Binding-site contacts:
Ligand atom C5 contacts residue ASN538 of chain 1.B at 3.6 Å.
Ligand atom C7 contacts residue ASN538 of chain 1.B at 3.4 Å.
Ligand atom C1 contacts residue ASN538 of chain 1.B at 1.4 Å.
Ligand atom N2 contacts residue ASN538 of chain 1.B at 2.9 Å (h-bond).
Ligand atom O7 contacts residue ASN538 of chain 1.B at 3.8 Å.
Ligand atom C8 contacts residue PHE536 of chain 1.B at 3.7 Å (hydrophobic).
Ligand atom O5 contacts residue ASN538 of chain 1.B at 2.4 Å (h-bond).
Ligand atom O5 contacts residue SER500 of chain 1.B at 4.0 Å.
Ligand atom C4 contacts residue ASN538 of chain 1.B at 4.2 Å.
Ligand atom C3 contacts residue ASN538 of chain 1.B at 3.8 Å.
Ligand atom C2 contacts residue ASN538 of chain 1.B at 2.4 Å.
Ligand atom C8 contacts residue ASN538 of chain 1.B at 3.5 Å.
Ligand atom C1 contacts residue SER500 of chain 1.B at 4.2 Å.

Sequence of chain 1.B:
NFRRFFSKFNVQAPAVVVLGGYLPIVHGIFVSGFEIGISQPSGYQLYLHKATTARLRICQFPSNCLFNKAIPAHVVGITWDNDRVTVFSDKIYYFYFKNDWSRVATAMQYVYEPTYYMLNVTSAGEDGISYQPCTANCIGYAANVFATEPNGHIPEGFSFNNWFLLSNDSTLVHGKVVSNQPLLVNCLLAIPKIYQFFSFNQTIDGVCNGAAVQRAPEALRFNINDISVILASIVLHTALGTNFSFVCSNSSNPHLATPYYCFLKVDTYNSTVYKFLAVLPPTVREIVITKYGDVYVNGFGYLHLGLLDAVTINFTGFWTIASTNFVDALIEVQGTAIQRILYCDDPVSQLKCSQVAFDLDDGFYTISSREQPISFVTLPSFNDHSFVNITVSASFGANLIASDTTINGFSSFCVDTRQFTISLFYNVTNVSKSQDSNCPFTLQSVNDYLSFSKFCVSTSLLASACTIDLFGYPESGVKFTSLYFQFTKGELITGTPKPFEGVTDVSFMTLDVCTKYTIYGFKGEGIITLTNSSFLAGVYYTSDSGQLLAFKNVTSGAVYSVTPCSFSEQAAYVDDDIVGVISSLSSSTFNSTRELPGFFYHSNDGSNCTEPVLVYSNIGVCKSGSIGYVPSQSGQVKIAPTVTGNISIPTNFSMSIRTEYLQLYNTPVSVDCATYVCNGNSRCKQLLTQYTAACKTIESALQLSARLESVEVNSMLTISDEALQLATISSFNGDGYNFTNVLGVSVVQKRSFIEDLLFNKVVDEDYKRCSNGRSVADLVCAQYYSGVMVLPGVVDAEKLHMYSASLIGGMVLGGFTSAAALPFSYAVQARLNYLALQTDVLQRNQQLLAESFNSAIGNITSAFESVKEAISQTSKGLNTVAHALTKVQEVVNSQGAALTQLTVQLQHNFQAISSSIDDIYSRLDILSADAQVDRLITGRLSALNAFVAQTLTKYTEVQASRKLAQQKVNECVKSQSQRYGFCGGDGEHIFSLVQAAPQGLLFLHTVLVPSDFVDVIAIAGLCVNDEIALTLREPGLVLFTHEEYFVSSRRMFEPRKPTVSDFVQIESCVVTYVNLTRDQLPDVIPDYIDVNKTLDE

A protein and the small-molecule ligand that binds it are described below.
Small molecule (SMILES): CC(=O)N[C@H]1[C@H](O[C@H]2[C@H](O)[C@@H](NC(C)=O)CO[C@@H]2CO)O[C@H](CO)[C@@H](O)[C@@H]1O